Binding-site contacts:
Ligand atom C contacts residue THR89 of chain 1.B at 3.9 Å.
Ligand atom OXT contacts residue SER58 of chain 1.B at 2.5 Å (h-bond).
Ligand atom O contacts residue GLY11 of chain 1.B at 3.3 Å.
Ligand atom CA contacts residue ASP90 of chain 1.B at 3.6 Å.
Ligand atom O contacts residue THR12 of chain 1.B at 4.0 Å.
Ligand atom O contacts residue GLY57 of chain 1.B at 3.5 Å.
Ligand atom N contacts residue ASN248 of chain 2.B at 3.4 Å (h-bond).
Ligand atom O contacts residue SER58 of chain 1.B at 2.8 Å (h-bond).
Ligand atom OD1 contacts residue ALA114 of chain 1.B at 3.1 Å (h-bond).
Ligand atom OD2 contacts residue GLY11 of chain 1.B at 3.8 Å.
Ligand atom OD1 contacts residue THR12 of chain 1.B at 3.1 Å (h-bond).
Ligand atom O contacts residue GLY88 of chain 1.B at 3.2 Å.
Ligand atom OXT contacts residue GLY88 of chain 1.B at 3.2 Å.
Ligand atom CG contacts residue THR89 of chain 1.B at 3.0 Å.
Ligand atom O contacts residue GLN59 of chain 1.B at 4.0 Å.
Ligand atom CA contacts residue GLU283 of chain 2.B at 3.4 Å.
Ligand atom C contacts residue GLY88 of chain 1.B at 3.5 Å.
Ligand atom OXT contacts residue THR89 of chain 1.B at 3.3 Å (h-bond).
Ligand atom OD2 contacts residue THR12 of chain 1.B at 2.8 Å (h-bond).
Ligand atom C contacts residue SER58 of chain 1.B at 3.4 Å.
Ligand atom CG contacts residue TYR25 of chain 1.B at 4.1 Å (hydrophobic).
Ligand atom OXT contacts residue ASP90 of chain 1.B at 2.9 Å (salt-bridge).
Ligand atom CA contacts residue THR12 of chain 1.B at 3.5 Å.
Ligand atom CB contacts residue GLU283 of chain 2.B at 3.8 Å.
Ligand atom OD1 contacts residue THR89 of chain 1.B at 2.5 Å (h-bond).
Ligand atom CA contacts residue GLN59 of chain 1.B at 4.0 Å.
Ligand atom CB contacts residue THR12 of chain 1.B at 3.2 Å.
Ligand atom N contacts residue GLN59 of chain 1.B at 3.0 Å (h-bond).
Ligand atom CG contacts residue THR12 of chain 1.B at 2.8 Å.
Ligand atom N contacts residue GLU283 of chain 2.B at 2.7 Å (salt-bridge).
Ligand atom CG contacts residue ALA114 of chain 1.B at 3.9 Å (hydrophobic).
Ligand atom N contacts residue ASP90 of chain 1.B at 2.7 Å (salt-bridge).
Ligand atom CB contacts residue TYR25 of chain 1.B at 3.7 Å (hydrophobic).
Ligand atom CB contacts residue ASP90 of chain 1.B at 3.2 Å.
Ligand atom C contacts residue ASP90 of chain 1.B at 3.9 Å.
Ligand atom C contacts residue GLN59 of chain 1.B at 3.9 Å.
Ligand atom OD2 contacts residue ALA114 of chain 1.B at 4.0 Å.
Ligand atom OD2 contacts residue THR89 of chain 1.B at 3.0 Å (h-bond).
Ligand atom CB contacts residue THR89 of chain 1.B at 3.6 Å.
Ligand atom OD2 contacts residue GLY88 of chain 1.B at 3.2 Å.

Sequence of chain 2.B:
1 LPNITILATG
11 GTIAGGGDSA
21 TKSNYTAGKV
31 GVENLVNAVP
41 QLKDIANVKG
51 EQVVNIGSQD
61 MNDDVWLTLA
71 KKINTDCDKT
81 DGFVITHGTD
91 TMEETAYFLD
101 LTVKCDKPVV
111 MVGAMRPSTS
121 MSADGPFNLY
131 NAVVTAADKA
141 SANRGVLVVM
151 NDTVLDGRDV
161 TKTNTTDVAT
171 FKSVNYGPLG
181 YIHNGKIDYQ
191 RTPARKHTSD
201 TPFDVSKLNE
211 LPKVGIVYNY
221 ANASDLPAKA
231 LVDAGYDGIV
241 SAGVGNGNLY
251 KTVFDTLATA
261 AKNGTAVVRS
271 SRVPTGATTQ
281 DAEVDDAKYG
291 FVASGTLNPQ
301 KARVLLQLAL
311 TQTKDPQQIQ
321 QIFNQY

A protein and the small-molecule ligand that binds it are described below.
Small molecule (SMILES): N[C@@H](CC(=O)O)C(=O)O

Sequence of chain 1.B:
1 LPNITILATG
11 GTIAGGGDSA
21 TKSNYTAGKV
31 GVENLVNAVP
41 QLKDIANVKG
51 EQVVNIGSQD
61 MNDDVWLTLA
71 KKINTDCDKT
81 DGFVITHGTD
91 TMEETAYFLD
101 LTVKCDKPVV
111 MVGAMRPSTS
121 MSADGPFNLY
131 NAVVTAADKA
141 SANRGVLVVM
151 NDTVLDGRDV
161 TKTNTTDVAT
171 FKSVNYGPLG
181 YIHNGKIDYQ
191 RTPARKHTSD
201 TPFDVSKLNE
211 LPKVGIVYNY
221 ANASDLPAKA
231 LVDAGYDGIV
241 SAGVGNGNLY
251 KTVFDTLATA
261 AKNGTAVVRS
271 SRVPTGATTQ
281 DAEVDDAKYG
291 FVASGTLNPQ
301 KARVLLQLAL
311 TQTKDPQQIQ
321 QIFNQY